The protein below binds the small molecule below.
Small molecule (SMILES): CC(=O)N[C@@H]1[C@@H](O)[C@H](O)[C@@H](CO)O[C@H]1O

Binding-site contacts:
Ligand atom C8 contacts residue ASN256 of chain 1.P at 4.4 Å.
Ligand atom O5 contacts residue ASP355 of chain 1.P at 4.1 Å.
Ligand atom C3 contacts residue ASN256 of chain 1.P at 3.8 Å.
Ligand atom O7 contacts residue THR211 of chain 1.P at 4.3 Å.
Ligand atom C7 contacts residue THR211 of chain 1.P at 4.4 Å.
Ligand atom C8 contacts residue GLU209 of chain 1.P at 3.2 Å.
Ligand atom C2 contacts residue ASN256 of chain 1.P at 2.4 Å.
Ligand atom C1 contacts residue THR258 of chain 1.P at 3.8 Å.
Ligand atom C7 contacts residue ASN256 of chain 1.P at 3.3 Å.
Ligand atom C5 contacts residue ASP355 of chain 1.P at 3.5 Å.
Ligand atom C6 contacts residue ASN256 of chain 1.P at 4.5 Å.
Ligand atom O5 contacts residue ASN256 of chain 1.P at 2.4 Å (h-bond).
Ligand atom N2 contacts residue THR258 of chain 1.P at 4.0 Å.
Ligand atom C4 contacts residue ASN256 of chain 1.P at 4.3 Å.
Ligand atom O7 contacts residue ASN256 of chain 1.P at 3.4 Å (h-bond).
Ligand atom N2 contacts residue ASN256 of chain 1.P at 2.8 Å (h-bond).
Ligand atom C6 contacts residue ASP355 of chain 1.P at 3.2 Å.
Ligand atom C5 contacts residue ASN256 of chain 1.P at 3.7 Å.
Ligand atom C8 contacts residue THR211 of chain 1.P at 4.2 Å.
Ligand atom O6 contacts residue ASP355 of chain 1.P at 4.3 Å.
Ligand atom C1 contacts residue ASN256 of chain 1.P at 1.4 Å.
Ligand atom C2 contacts residue THR258 of chain 1.P at 4.4 Å.
Ligand atom O6 contacts residue LYS357 of chain 1.P at 3.4 Å (salt-bridge).
Ligand atom C6 contacts residue LYS357 of chain 1.P at 3.5 Å.

Sequence of chain 1.P:
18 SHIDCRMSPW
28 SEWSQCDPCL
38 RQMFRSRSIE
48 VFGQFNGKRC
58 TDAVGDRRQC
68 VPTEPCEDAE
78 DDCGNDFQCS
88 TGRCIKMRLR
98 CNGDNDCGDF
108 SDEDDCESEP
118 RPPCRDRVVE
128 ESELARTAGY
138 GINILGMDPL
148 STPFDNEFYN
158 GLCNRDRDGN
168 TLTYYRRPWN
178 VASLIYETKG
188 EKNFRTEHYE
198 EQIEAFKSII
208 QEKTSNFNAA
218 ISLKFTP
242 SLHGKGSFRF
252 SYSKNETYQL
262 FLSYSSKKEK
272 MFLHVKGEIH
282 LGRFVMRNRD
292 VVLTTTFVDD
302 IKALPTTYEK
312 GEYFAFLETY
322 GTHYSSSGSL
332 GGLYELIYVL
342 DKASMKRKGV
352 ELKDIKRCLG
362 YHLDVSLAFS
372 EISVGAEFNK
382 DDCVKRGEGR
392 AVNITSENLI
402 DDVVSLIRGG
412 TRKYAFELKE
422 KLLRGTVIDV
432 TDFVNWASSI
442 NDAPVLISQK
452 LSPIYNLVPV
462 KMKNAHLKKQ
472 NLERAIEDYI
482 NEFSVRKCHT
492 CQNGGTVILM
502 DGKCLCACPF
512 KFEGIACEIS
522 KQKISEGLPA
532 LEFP